Binding-site contacts:
Ligand atom N19 contacts residue ASP186 of chain 1.A at 3.4 Å (salt-bridge).
Ligand atom C14 contacts residue ALA222 of chain 1.A at 3.4 Å (hydrophobic).
Ligand atom C16 contacts residue ASP186 of chain 1.A at 3.5 Å.
Ligand atom C2 contacts residue GOL1 of chain 1.J at 3.5 Å.
Ligand atom S13 contacts residue ILE224 of chain 1.A at 3.7 Å.
Ligand atom O22 contacts residue ASP186 of chain 1.A at 3.1 Å (salt-bridge).
Ligand atom O24 contacts residue GLY225 of chain 1.A at 2.6 Å (h-bond).
Ligand atom O24 contacts residue ILE224 of chain 1.A at 3.3 Å.
Ligand atom O23 contacts residue GLY225 of chain 1.A at 3.7 Å.
Ligand atom O18 contacts residue ASP186 of chain 1.A at 2.6 Å (salt-bridge).
Ligand atom C20 contacts residue GLY225 of chain 1.A at 3.7 Å.
Ligand atom O17 contacts residue LYS125 of chain 1.A at 2.6 Å (salt-bridge).
Ligand atom C16 contacts residue PHE187 of chain 1.A at 3.6 Å (hydrophobic).
Ligand atom O18 contacts residue LYS125 of chain 1.A at 3.4 Å (salt-bridge).
Ligand atom C16 contacts residue TYR51 of chain 1.A at 3.1 Å (hydrophobic).
Ligand atom S13 contacts residue GLN267 of chain 1.A at 3.6 Å.
Ligand atom C2 contacts residue VAL54 of chain 1.A at 3.7 Å (hydrophobic).
Ligand atom N1 contacts residue ASP53 of chain 1.A at 2.5 Å (salt-bridge).
Ligand atom N19 contacts residue ALA222 of chain 1.A at 3.6 Å.
Ligand atom O23 contacts residue ASP186 of chain 1.A at 3.6 Å.
Ligand atom O17 contacts residue PHE187 of chain 1.A at 3.7 Å.
Ligand atom C21 contacts residue CYS220 of chain 1.A at 3.3 Å (hydrophobic).
Ligand atom O23 contacts residue ARG226 of chain 1.A at 2.8 Å (salt-bridge).
Ligand atom C21 contacts residue ASP186 of chain 1.A at 3.2 Å.
Ligand atom S13 contacts residue ALA222 of chain 1.A at 3.5 Å.
Ligand atom O17 contacts residue TYR51 of chain 1.A at 3.1 Å (h-bond).
Ligand atom C20 contacts residue ASP186 of chain 1.A at 3.7 Å.
Ligand atom O18 contacts residue TYR51 of chain 1.A at 3.1 Å (h-bond).
Ligand atom O18 contacts residue SER221 of chain 1.A at 3.4 Å.
Ligand atom C2 contacts residue ASP53 of chain 1.A at 3.3 Å.
Ligand atom O22 contacts residue SER221 of chain 1.A at 3.0 Å (h-bond).
Ligand atom C21 contacts residue ARG226 of chain 1.A at 3.4 Å.
Ligand atom C15 contacts residue PHE187 of chain 1.A at 3.4 Å (hydrophobic).
Ligand atom O22 contacts residue ARG226 of chain 1.A at 2.6 Å (salt-bridge).
Ligand atom O22 contacts residue CYS220 of chain 1.A at 3.4 Å.
Ligand atom C6 contacts residue ASP53 of chain 1.A at 3.3 Å.
Ligand atom C16 contacts residue LYS125 of chain 1.A at 3.5 Å.
Ligand atom C2 contacts residue GLN267 of chain 1.A at 3.7 Å.
Ligand atom O23 contacts residue CYS220 of chain 1.A at 3.4 Å (h-bond).
Ligand atom C4 contacts residue PHE187 of chain 1.A at 3.7 Å (hydrophobic).

This small molecule binds to this protein.
Small molecule (SMILES): O=C(O)C(=O)Nc1sc2c(c1C(=O)O)CCNC2

Sequence of chain 1.A:
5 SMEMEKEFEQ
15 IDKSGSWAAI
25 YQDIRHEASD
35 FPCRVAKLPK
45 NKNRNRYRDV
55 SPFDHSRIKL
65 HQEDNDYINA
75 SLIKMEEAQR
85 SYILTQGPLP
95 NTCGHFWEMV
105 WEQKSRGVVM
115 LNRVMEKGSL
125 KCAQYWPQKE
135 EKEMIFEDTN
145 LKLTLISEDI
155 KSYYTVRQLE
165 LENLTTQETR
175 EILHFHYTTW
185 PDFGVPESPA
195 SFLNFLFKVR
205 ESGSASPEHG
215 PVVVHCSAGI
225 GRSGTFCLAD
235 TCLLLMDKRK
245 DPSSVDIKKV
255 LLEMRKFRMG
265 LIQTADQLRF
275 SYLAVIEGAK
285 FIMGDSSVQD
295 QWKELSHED